This protein binds this small molecule.
Small molecule (SMILES): O[C@@H]1[C@H](O)[C@H](Cc2ccccc2)NC[C@H]1O

Sequence of chain 2.B:
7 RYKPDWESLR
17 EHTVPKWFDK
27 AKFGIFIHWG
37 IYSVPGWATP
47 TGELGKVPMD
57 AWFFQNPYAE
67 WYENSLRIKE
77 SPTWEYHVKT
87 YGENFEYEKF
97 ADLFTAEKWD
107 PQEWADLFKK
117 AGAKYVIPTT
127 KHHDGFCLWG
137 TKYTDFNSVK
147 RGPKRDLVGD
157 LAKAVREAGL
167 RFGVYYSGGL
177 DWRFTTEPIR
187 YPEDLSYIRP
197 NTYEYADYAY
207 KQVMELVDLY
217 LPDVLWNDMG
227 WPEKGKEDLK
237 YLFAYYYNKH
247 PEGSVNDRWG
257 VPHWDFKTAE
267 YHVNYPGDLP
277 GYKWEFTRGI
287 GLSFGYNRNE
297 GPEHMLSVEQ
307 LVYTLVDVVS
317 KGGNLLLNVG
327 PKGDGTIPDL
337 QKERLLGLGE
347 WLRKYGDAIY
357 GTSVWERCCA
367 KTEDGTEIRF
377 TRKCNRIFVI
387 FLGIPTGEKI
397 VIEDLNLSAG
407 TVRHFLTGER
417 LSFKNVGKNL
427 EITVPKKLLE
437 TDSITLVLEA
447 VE

Binding-site contacts:
Ligand atom OAB contacts residue HIS129 of chain 2.B at 3.9 Å.
Ligand atom OAC contacts residue GLU266 of chain 2.B at 2.9 Å (salt-bridge).
Ligand atom CAI contacts residue HIS34 of chain 2.B at 4.1 Å.
Ligand atom CAL contacts residue GLU266 of chain 2.B at 4.1 Å.
Ligand atom CAO contacts residue TYR64 of chain 2.B at 3.6 Å (hydrophobic).
Ligand atom CAN contacts residue HIS128 of chain 2.B at 3.6 Å.
Ligand atom OAA contacts residue TYR171 of chain 2.B at 3.8 Å.
Ligand atom OAC contacts residue TYR64 of chain 2.B at 2.5 Å.
Ligand atom CAM contacts residue HIS34 of chain 2.B at 3.5 Å.
Ligand atom CAH contacts residue TYR64 of chain 2.B at 3.8 Å (hydrophobic).
Ligand atom OAC contacts residue PHE290 of chain 2.B at 4.0 Å.
Ligand atom CAI contacts residue GLU266 of chain 2.B at 4.1 Å.
Ligand atom NAK contacts residue ARG254 of chain 2.B at 3.5 Å (salt-bridge).
Ligand atom OAA contacts residue GLU66 of chain 2.B at 4.0 Å.
Ligand atom CAN contacts residue GLU66 of chain 2.B at 3.9 Å.
Ligand atom CAN contacts residue ASP224 of chain 2.B at 3.9 Å.
Ligand atom CAD contacts residue PHE59 of chain 2.B at 4.1 Å (hydrophobic).
Ligand atom CAP contacts residue ARG254 of chain 2.B at 4.1 Å.
Ligand atom CAO contacts residue GLU266 of chain 2.B at 3.9 Å.
Ligand atom CAD contacts residue TRP67 of chain 2.B at 4.0 Å (hydrophobic).
Ligand atom CAM contacts residue GLU66 of chain 2.B at 4.1 Å.
Ligand atom CAN contacts residue HIS129 of chain 2.B at 3.8 Å.
Ligand atom CAP contacts residue ASP224 of chain 2.B at 3.5 Å.
Ligand atom NAK contacts residue ASP224 of chain 2.B at 3.6 Å.
Ligand atom CAJ contacts residue GLU266 of chain 2.B at 3.2 Å.
Ligand atom CAM contacts residue HIS128 of chain 2.B at 3.8 Å.
Ligand atom NAK contacts residue GLU266 of chain 2.B at 2.9 Å (salt-bridge).
Ligand atom CAO contacts residue TRP67 of chain 2.B at 4.2 Å (hydrophobic).
Ligand atom CAM contacts residue ASP224 of chain 2.B at 4.1 Å.
Ligand atom OAB contacts residue TYR64 of chain 2.B at 3.8 Å.
Ligand atom OAA contacts residue HIS34 of chain 2.B at 2.4 Å (h-bond).
Ligand atom CAF contacts residue TRP67 of chain 2.B at 3.3 Å (hydrophobic).
Ligand atom CAH contacts residue TRP67 of chain 2.B at 3.9 Å (hydrophobic).
Ligand atom OAB contacts residue TRP67 of chain 2.B at 3.3 Å (h-bond).
Ligand atom OAB contacts residue GLU66 of chain 2.B at 2.5 Å (salt-bridge).
Ligand atom CAP contacts residue GLU266 of chain 2.B at 3.6 Å.
Ligand atom OAA contacts residue HIS128 of chain 2.B at 2.7 Å (h-bond).
Ligand atom OAB contacts residue HIS128 of chain 2.B at 3.4 Å.
Ligand atom CAI contacts residue ASP224 of chain 2.B at 3.3 Å.
Ligand atom CAN contacts residue TRP67 of chain 2.B at 4.1 Å (hydrophobic).